This protein binds this small molecule.
Small molecule (SMILES): Nc1nc2c(ncn2[C@@H]2O[C@@H]3CO[P](=O)(O)O[C@H]4[C@@H](O)[C@H](n5cnc6c(=O)[nH]c(N)nc65)O[C@@H]4CO[P](=O)(O)O[C@H]3[C@H]2O)c(=O)[nH]1

Sequence of chain 1.L:
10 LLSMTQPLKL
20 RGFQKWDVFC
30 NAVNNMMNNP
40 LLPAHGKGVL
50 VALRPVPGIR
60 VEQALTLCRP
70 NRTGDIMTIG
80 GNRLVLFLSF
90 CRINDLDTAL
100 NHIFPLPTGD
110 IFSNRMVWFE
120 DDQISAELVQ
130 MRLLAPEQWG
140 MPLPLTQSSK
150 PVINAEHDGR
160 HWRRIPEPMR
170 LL

Binding-site contacts:
Ligand atom C4 contacts residue C2E1 of chain 1.BA at 3.4 Å.
Ligand atom C41 contacts residue C2E1 of chain 1.BA at 3.5 Å.
Ligand atom C2' contacts residue C2E1 of chain 1.BA at 3.4 Å.
Ligand atom N7 contacts residue C2E1 of chain 1.BA at 3.3 Å (h-bond).
Ligand atom C5' contacts residue ASN70 of chain 1.L at 3.2 Å.
Ligand atom O5' contacts residue ARG71 of chain 1.L at 3.6 Å.
Ligand atom P1 contacts residue THR72 of chain 1.L at 3.8 Å.
Ligand atom O61 contacts residue C2E1 of chain 1.BA at 3.2 Å.
Ligand atom C61 contacts residue C2E1 of chain 1.BA at 3.2 Å.
Ligand atom C3A contacts residue C2E1 of chain 1.BA at 3.5 Å.
Ligand atom C5 contacts residue C2E1 of chain 1.BA at 3.4 Å.
Ligand atom C2A contacts residue C2E1 of chain 1.BA at 3.7 Å.
Ligand atom C3' contacts residue C2E1 of chain 1.BA at 3.6 Å.
Ligand atom N2 contacts residue HIS101 of chain 1.L at 3.4 Å.
Ligand atom C81 contacts residue C2E1 of chain 1.BA at 3.4 Å.
Ligand atom O1P contacts residue ASN70 of chain 1.L at 3.8 Å.
Ligand atom O4' contacts residue ASN70 of chain 1.L at 3.1 Å.
Ligand atom C51 contacts residue C2E1 of chain 1.BA at 3.4 Å.
Ligand atom N91 contacts residue C2E1 of chain 1.BA at 3.4 Å (h-bond).
Ligand atom C8 contacts residue C2E1 of chain 1.BA at 3.3 Å.
Ligand atom N9 contacts residue C2E1 of chain 1.BA at 3.5 Å (h-bond).
Ligand atom O6 contacts residue C2E1 of chain 1.BA at 3.4 Å.
Ligand atom N11 contacts residue C2E1 of chain 1.BA at 3.5 Å (h-bond).
Ligand atom O6 contacts residue ARG71 of chain 1.L at 2.7 Å (salt-bridge).
Ligand atom O21 contacts residue C2E1 of chain 1.BA at 2.9 Å (h-bond).
Ligand atom O5' contacts residue ASN70 of chain 1.L at 3.8 Å.
Ligand atom O1P contacts residue THR72 of chain 1.L at 2.8 Å (h-bond).
Ligand atom N2 contacts residue C2E1 of chain 1.BA at 3.1 Å (h-bond).
Ligand atom C2 contacts residue HIS101 of chain 1.L at 3.7 Å.
Ligand atom C6 contacts residue C2E1 of chain 1.BA at 3.5 Å.
Ligand atom C8 contacts residue ARG71 of chain 1.L at 3.5 Å.
Ligand atom N3 contacts residue C2E1 of chain 1.BA at 3.5 Å.
Ligand atom N7 contacts residue ARG71 of chain 1.L at 3.0 Å (salt-bridge).
Ligand atom O4' contacts residue ARG71 of chain 1.L at 3.6 Å.
Ligand atom C2 contacts residue C2E1 of chain 1.BA at 3.4 Å.
Ligand atom N71 contacts residue C2E1 of chain 1.BA at 3.2 Å.
Ligand atom C6 contacts residue ARG71 of chain 1.L at 3.6 Å.
Ligand atom C5 contacts residue ARG71 of chain 1.L at 3.9 Å.
Ligand atom N1 contacts residue C2E1 of chain 1.BA at 2.8 Å (h-bond).
Ligand atom O2P contacts residue ARG71 of chain 1.L at 3.5 Å.